Sequence of chain 2.A:
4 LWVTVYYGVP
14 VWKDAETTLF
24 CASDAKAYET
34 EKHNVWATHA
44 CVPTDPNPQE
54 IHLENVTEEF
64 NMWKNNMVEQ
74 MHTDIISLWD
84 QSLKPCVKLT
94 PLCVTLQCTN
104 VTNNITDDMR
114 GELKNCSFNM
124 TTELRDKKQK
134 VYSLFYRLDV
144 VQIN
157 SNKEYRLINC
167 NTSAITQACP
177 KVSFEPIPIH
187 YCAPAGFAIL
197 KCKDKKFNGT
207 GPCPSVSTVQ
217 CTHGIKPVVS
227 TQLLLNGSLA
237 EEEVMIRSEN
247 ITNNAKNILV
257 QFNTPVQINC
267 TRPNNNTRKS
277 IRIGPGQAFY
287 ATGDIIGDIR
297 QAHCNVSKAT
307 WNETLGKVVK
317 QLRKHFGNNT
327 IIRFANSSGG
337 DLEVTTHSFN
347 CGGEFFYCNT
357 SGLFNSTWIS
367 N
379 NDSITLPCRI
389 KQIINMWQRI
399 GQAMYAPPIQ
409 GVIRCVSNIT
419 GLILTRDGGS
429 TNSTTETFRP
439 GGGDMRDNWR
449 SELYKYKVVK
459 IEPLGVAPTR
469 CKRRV

This protein binds this small molecule.
Small molecule (SMILES): CC(=O)N[C@@H]1[C@@H](O)[C@H](O)[C@@H](CO)O[C@H]1O

Binding-site contacts:
Ligand atom O7 contacts residue TRP364 of chain 2.A at 3.3 Å.
Ligand atom C2 contacts residue ASN308 of chain 2.A at 2.5 Å.
Ligand atom O5 contacts residue TRP364 of chain 2.A at 4.3 Å.
Ligand atom C1 contacts residue ASN308 of chain 2.A at 1.4 Å.
Ligand atom C7 contacts residue ASN308 of chain 2.A at 3.8 Å.
Ligand atom C1 contacts residue TRP364 of chain 2.A at 4.4 Å (hydrophobic).
Ligand atom N2 contacts residue ASN308 of chain 2.A at 2.9 Å (h-bond).
Ligand atom C4 contacts residue TRP364 of chain 2.A at 4.2 Å (hydrophobic).
Ligand atom C7 contacts residue TRP364 of chain 2.A at 4.3 Å (hydrophobic).
Ligand atom C2 contacts residue TRP364 of chain 2.A at 3.6 Å (hydrophobic).
Ligand atom C3 contacts residue TRP364 of chain 2.A at 4.2 Å (hydrophobic).
Ligand atom C5 contacts residue ASN308 of chain 2.A at 3.7 Å.
Ligand atom O3 contacts residue TRP364 of chain 2.A at 3.8 Å.
Ligand atom N2 contacts residue TRP364 of chain 2.A at 4.4 Å.
Ligand atom C4 contacts residue ASN308 of chain 2.A at 4.2 Å.
Ligand atom O7 contacts residue ASN308 of chain 2.A at 4.2 Å.
Ligand atom C3 contacts residue ASN308 of chain 2.A at 3.8 Å.
Ligand atom O5 contacts residue ASN308 of chain 2.A at 2.4 Å (h-bond).